Sequence of chain 1.B:
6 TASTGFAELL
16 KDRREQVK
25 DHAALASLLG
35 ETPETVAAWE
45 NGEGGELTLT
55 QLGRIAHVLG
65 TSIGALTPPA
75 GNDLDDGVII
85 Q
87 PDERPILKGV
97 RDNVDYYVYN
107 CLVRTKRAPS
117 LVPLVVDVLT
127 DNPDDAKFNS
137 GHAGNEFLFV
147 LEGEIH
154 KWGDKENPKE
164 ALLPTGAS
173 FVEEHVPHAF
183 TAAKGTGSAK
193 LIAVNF

Sequence of chain 1.A:
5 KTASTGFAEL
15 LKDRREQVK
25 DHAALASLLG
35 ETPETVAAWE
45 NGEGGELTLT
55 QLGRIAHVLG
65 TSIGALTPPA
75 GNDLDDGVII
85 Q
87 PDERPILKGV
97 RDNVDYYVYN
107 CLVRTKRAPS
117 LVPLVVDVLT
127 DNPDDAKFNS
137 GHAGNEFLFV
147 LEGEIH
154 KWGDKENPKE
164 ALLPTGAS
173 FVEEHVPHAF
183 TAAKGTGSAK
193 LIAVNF

The protein below binds the small molecule below.
Small molecule (SMILES): C[C@@H](O)CP(=O)(O)O

Binding-site contacts:
Ligand atom P7 contacts residue TYR105 of chain 1.A at 3.9 Å.
Ligand atom C1 contacts residue LEU144 of chain 1.A at 4.0 Å (hydrophobic).
Ligand atom O10 contacts residue HIS138 of chain 1.A at 3.8 Å.
Ligand atom O12 contacts residue ASN135 of chain 1.A at 3.2 Å (h-bond).
Ligand atom C2 contacts residue CO1 of chain 1.D at 3.4 Å.
Ligand atom P7 contacts residue LYS23 of chain 1.B at 4.4 Å.
Ligand atom O14 contacts residue LYS23 of chain 1.B at 3.0 Å (salt-bridge).
Ligand atom O10 contacts residue GLU142 of chain 1.A at 2.5 Å (salt-bridge).
Ligand atom P7 contacts residue CO1 of chain 1.D at 3.4 Å.
Ligand atom C2 contacts residue PHE182 of chain 1.A at 4.3 Å (hydrophobic).
Ligand atom C1 contacts residue ALA195 of chain 1.A at 4.1 Å (hydrophobic).
Ligand atom O13 contacts residue GLU142 of chain 1.A at 4.0 Å.
Ligand atom O13 contacts residue CO1 of chain 1.D at 2.1 Å.
Ligand atom O12 contacts residue HIS138 of chain 1.A at 4.2 Å.
Ligand atom O12 contacts residue CO1 of chain 1.D at 4.5 Å.
Ligand atom C2 contacts residue GLU142 of chain 1.A at 3.6 Å.
Ligand atom C1 contacts residue LEU193 of chain 1.A at 4.3 Å (hydrophobic).
Ligand atom C1 contacts residue GLU142 of chain 1.A at 3.9 Å.
Ligand atom O10 contacts residue HIS180 of chain 1.A at 3.8 Å.
Ligand atom C6 contacts residue TYR105 of chain 1.A at 4.0 Å (hydrophobic).
Ligand atom P7 contacts residue ASN135 of chain 1.A at 3.7 Å.
Ligand atom O14 contacts residue CO1 of chain 1.D at 4.0 Å.
Ligand atom O13 contacts residue HIS138 of chain 1.A at 2.5 Å.
Ligand atom O13 contacts residue HIS180 of chain 1.A at 3.3 Å (h-bond).
Ligand atom C6 contacts residue TYR103 of chain 1.A at 3.9 Å (hydrophobic).
Ligand atom C6 contacts residue CO1 of chain 1.D at 3.9 Å.
Ligand atom O12 contacts residue TYR105 of chain 1.A at 4.0 Å.
Ligand atom O10 contacts residue CO1 of chain 1.D at 2.1 Å.
Ligand atom C6 contacts residue PHE182 of chain 1.A at 4.2 Å (hydrophobic).
Ligand atom C1 contacts residue PHE182 of chain 1.A at 3.8 Å (hydrophobic).
Ligand atom P7 contacts residue HIS138 of chain 1.A at 3.7 Å.
Ligand atom O12 contacts residue TYR103 of chain 1.A at 4.2 Å.
Ligand atom O14 contacts residue HIS138 of chain 1.A at 3.7 Å.
Ligand atom C1 contacts residue VAL122 of chain 1.A at 4.1 Å (hydrophobic).
Ligand atom O13 contacts residue ASN135 of chain 1.A at 3.1 Å (h-bond).
Ligand atom O14 contacts residue TYR105 of chain 1.A at 3.4 Å (h-bond).
Ligand atom O10 contacts residue PHE182 of chain 1.A at 3.9 Å.
Ligand atom O10 contacts residue LEU144 of chain 1.A at 4.3 Å.